Sequence of chain 1.L:
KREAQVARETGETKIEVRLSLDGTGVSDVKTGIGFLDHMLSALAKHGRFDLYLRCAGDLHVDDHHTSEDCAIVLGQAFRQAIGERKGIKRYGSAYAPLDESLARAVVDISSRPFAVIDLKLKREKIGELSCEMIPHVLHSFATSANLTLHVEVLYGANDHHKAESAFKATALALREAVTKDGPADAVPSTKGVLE

Sequence of chain 1.B:
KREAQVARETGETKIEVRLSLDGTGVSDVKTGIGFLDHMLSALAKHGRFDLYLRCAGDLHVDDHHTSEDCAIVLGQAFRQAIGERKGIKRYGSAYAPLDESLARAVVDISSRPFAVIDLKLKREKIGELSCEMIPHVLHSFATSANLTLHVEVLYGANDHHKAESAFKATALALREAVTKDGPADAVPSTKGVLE

Sequence of chain 1.D:
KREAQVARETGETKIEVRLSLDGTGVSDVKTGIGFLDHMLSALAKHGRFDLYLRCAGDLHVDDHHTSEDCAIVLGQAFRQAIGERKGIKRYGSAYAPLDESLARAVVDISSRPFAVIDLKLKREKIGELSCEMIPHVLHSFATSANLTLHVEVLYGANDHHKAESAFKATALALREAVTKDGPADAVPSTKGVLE

A small-molecule ligand and the protein it binds are described below.
Small molecule (SMILES): O=P(O)(O)C[C@H](O)Cn1cncn1

Binding-site contacts:
Ligand atom N4 contacts residue MN1 of chain 1.SA at 2.3 Å.
Ligand atom P9 contacts residue ARG114 of chain 1.B at 3.8 Å.
Ligand atom C3 contacts residue GLU70 of chain 1.L at 3.3 Å.
Ligand atom C5 contacts residue MN1 of chain 1.X at 3.2 Å.
Ligand atom P9 contacts residue ARG92 of chain 1.B at 3.7 Å.
Ligand atom C7 contacts residue MN1 of chain 1.X at 3.3 Å.
Ligand atom N1 contacts residue GLU166 of chain 1.D at 3.2 Å (salt-bridge).
Ligand atom C5 contacts residue HIS162 of chain 1.D at 3.4 Å.
Ligand atom C8 contacts residue GLU14 of chain 1.L at 3.7 Å.
Ligand atom C7 contacts residue GLU166 of chain 1.D at 3.1 Å.
Ligand atom O10 contacts residue ARG114 of chain 1.B at 3.0 Å (salt-bridge).
Ligand atom C5 contacts residue MN1 of chain 1.SA at 3.3 Å.
Ligand atom C6 contacts residue GLU14 of chain 1.L at 3.5 Å.
Ligand atom N4 contacts residue HIS66 of chain 1.L at 3.0 Å (h-bond).
Ligand atom O13 contacts residue MN1 of chain 1.X at 2.3 Å.
Ligand atom N2 contacts residue MN1 of chain 1.X at 3.4 Å.
Ligand atom N1 contacts residue HIS162 of chain 1.D at 3.4 Å (h-bond).
Ligand atom O13 contacts residue GLU14 of chain 1.L at 2.9 Å (salt-bridge).
Ligand atom O13 contacts residue HIS67 of chain 1.L at 3.2 Å (h-bond).
Ligand atom N1 contacts residue HIS67 of chain 1.L at 3.1 Å (h-bond).
Ligand atom O12 contacts residue SER191 of chain 1.B at 2.6 Å (h-bond).
Ligand atom O13 contacts residue HIS40 of chain 1.D at 3.1 Å (h-bond).
Ligand atom C8 contacts residue GLU166 of chain 1.D at 3.7 Å.
Ligand atom P9 contacts residue SER191 of chain 1.B at 3.6 Å.
Ligand atom O12 contacts residue ARG92 of chain 1.B at 2.8 Å (salt-bridge).
Ligand atom O13 contacts residue GLU166 of chain 1.D at 3.0 Å (salt-bridge).
Ligand atom C6 contacts residue MN1 of chain 1.X at 3.7 Å.
Ligand atom O11 contacts residue ARG114 of chain 1.B at 2.7 Å (salt-bridge).
Ligand atom O10 contacts residue ARG92 of chain 1.B at 3.0 Å (salt-bridge).
Ligand atom C5 contacts residue HIS66 of chain 1.L at 3.2 Å.
Ligand atom N4 contacts residue HIS163 of chain 1.D at 3.3 Å (h-bond).
Ligand atom C7 contacts residue GLU14 of chain 1.L at 3.5 Å.
Ligand atom C3 contacts residue ARG114 of chain 1.B at 3.8 Å.
Ligand atom O11 contacts residue LYS193 of chain 1.B at 2.7 Å (salt-bridge).
Ligand atom N1 contacts residue MN1 of chain 1.X at 2.3 Å.
Ligand atom C8 contacts residue THR192 of chain 1.B at 3.8 Å.
Ligand atom C6 contacts residue ARG114 of chain 1.B at 3.8 Å.
Ligand atom N4 contacts residue GLU70 of chain 1.L at 3.1 Å (salt-bridge).
Ligand atom C3 contacts residue MN1 of chain 1.SA at 3.2 Å.
Ligand atom O10 contacts residue LYS170 of chain 1.D at 2.7 Å (salt-bridge).